Binding-site contacts:
Ligand atom O2 contacts residue SER144 of chain 1.B at 2.7 Å (h-bond).
Ligand atom O2 contacts residue SER142 of chain 1.B at 3.4 Å.
Ligand atom O1P contacts residue THR24 of chain 1.B at 4.4 Å.
Ligand atom C1 contacts residue SER143 of chain 1.B at 4.0 Å.
Ligand atom C1 contacts residue SER144 of chain 1.B at 3.4 Å.
Ligand atom O2 contacts residue SER143 of chain 1.B at 2.9 Å (h-bond).
Ligand atom O1P contacts residue PHE25 of chain 1.B at 4.4 Å.
Ligand atom O1P contacts residue SER143 of chain 1.B at 3.4 Å (h-bond).
Ligand atom O3P contacts residue SER142 of chain 1.B at 3.4 Å.
Ligand atom P contacts residue HIS32 of chain 1.B at 3.5 Å.
Ligand atom O3P contacts residue HIS32 of chain 1.B at 3.6 Å.
Ligand atom O1 contacts residue SER144 of chain 1.B at 2.7 Å (h-bond).
Ligand atom C1 contacts residue SER142 of chain 1.B at 4.3 Å.
Ligand atom O2P contacts residue HIS32 of chain 1.B at 3.7 Å.
Ligand atom O1P contacts residue HIS32 of chain 1.B at 2.9 Å (h-bond).
Ligand atom O2P contacts residue ARG105 of chain 1.B at 4.1 Å.
Ligand atom P contacts residue ARG105 of chain 1.B at 4.4 Å.
Ligand atom O3P contacts residue ARG105 of chain 1.B at 3.6 Å (salt-bridge).
Ligand atom O3P contacts residue SER143 of chain 1.B at 3.2 Å (h-bond).
Ligand atom P contacts residue SER143 of chain 1.B at 4.2 Å.

The protein below binds the small molecule below.
Small molecule (SMILES): O=C(O)CP(=O)(O)O

Sequence of chain 1.B:
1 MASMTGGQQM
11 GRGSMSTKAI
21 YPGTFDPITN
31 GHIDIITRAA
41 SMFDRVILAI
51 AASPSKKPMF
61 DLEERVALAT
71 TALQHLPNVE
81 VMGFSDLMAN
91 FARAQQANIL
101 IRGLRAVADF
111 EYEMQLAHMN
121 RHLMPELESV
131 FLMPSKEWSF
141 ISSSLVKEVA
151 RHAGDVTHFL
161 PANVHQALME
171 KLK